Binding-site contacts:
Ligand atom C3 contacts residue ASN156 of chain 13.F at 3.6 Å.
Ligand atom O5 contacts residue ASN156 of chain 13.F at 2.5 Å (h-bond).
Ligand atom O5 contacts residue GLY126 of chain 13.F at 3.7 Å.
Ligand atom C7 contacts residue ASN156 of chain 13.F at 3.3 Å.
Ligand atom C4 contacts residue ASN156 of chain 13.F at 4.2 Å.
Ligand atom C5 contacts residue GLY126 of chain 13.F at 4.0 Å.
Ligand atom C6 contacts residue GLU127 of chain 13.F at 3.8 Å.
Ligand atom C5 contacts residue GLU127 of chain 13.F at 3.6 Å.
Ligand atom C1 contacts residue GLY126 of chain 13.F at 3.4 Å.
Ligand atom O3 contacts residue GLU127 of chain 13.F at 4.2 Å.
Ligand atom C8 contacts residue PRO179 of chain 13.F at 4.4 Å (hydrophobic).
Ligand atom O4 contacts residue GLU127 of chain 13.F at 3.1 Å (salt-bridge).
Ligand atom O7 contacts residue ASN156 of chain 13.F at 3.2 Å (h-bond).
Ligand atom C4 contacts residue GLU127 of chain 13.F at 3.6 Å.
Ligand atom C1 contacts residue ASN156 of chain 13.F at 1.4 Å.
Ligand atom N2 contacts residue ASN156 of chain 13.F at 2.5 Å (h-bond).
Ligand atom C2 contacts residue ASN156 of chain 13.F at 2.3 Å.
Ligand atom C5 contacts residue ASN156 of chain 13.F at 3.7 Å.
Ligand atom C8 contacts residue ASN156 of chain 13.F at 4.2 Å.
Ligand atom C6 contacts residue LYS128 of chain 13.F at 4.3 Å.
Ligand atom C3 contacts residue GLU127 of chain 13.F at 3.6 Å.

Sequence of chain 13.F:
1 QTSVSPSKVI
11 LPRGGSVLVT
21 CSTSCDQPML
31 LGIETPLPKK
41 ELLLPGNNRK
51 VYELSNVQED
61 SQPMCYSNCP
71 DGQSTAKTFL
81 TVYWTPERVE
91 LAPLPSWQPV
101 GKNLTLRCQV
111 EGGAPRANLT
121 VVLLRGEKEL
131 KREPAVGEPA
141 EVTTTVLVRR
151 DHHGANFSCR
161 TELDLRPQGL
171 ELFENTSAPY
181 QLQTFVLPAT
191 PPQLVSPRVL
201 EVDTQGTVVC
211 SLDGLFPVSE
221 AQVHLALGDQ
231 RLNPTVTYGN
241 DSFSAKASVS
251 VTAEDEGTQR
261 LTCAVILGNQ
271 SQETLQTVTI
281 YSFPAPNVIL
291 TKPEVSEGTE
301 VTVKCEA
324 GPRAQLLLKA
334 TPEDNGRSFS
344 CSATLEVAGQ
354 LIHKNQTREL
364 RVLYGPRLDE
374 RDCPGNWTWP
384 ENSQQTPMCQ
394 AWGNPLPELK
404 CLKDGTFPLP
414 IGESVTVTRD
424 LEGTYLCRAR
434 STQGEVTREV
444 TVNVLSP

A small-molecule ligand and the protein it binds are described below.
Small molecule (SMILES): CC(=O)N[C@@H]1[C@@H](O)[C@H](O)[C@@H](CO)O[C@H]1O